Sequence of chain 48.B:
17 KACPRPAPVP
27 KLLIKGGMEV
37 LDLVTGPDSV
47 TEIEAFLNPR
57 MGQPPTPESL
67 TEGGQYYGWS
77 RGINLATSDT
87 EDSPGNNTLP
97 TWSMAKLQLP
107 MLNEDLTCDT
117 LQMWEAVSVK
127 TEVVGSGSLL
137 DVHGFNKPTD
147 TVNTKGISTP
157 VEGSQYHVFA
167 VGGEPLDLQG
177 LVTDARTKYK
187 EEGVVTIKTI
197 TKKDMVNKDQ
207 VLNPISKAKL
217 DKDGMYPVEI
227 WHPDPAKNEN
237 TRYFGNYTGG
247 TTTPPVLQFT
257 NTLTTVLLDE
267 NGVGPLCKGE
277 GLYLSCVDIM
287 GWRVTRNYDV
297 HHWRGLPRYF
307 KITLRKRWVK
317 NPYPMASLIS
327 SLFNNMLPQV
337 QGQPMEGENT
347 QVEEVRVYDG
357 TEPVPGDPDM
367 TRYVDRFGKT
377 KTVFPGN

This protein binds this small molecule.
Small molecule (SMILES): CC(=O)N[C@H]1[C@H]([C@H](O)[C@H](O)CO)O[C@@](O[C@H]2[C@@H](O)[C@@H](CO)O[C@@H](O[C@H]3[C@H](O)[C@@H](O)[C@H](O)O[C@@H]3CO)[C@@H]2O)(C(=O)O)C[C@@H]1O

Sequence of chain 48.A:
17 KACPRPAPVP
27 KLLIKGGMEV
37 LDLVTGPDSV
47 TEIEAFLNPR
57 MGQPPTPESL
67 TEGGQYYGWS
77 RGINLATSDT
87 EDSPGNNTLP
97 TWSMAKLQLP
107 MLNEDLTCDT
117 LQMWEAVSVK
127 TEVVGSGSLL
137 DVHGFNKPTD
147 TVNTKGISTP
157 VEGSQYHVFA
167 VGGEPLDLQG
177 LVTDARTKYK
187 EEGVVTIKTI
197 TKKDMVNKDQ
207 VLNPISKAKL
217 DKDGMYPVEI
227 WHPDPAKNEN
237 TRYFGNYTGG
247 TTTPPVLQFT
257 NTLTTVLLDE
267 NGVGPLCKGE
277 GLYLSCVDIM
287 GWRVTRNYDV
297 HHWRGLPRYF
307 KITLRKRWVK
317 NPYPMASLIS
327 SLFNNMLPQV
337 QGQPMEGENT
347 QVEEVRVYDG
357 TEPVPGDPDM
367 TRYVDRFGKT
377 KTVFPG

Binding-site contacts:
Ligand atom O4 contacts residue TYR72 of chain 48.A at 4.2 Å.
Ligand atom O8 contacts residue TYR72 of chain 48.A at 3.9 Å.
Ligand atom O4 contacts residue THR291 of chain 48.A at 3.5 Å.
Ligand atom O4 contacts residue ASN80 of chain 48.A at 4.1 Å.
Ligand atom O4 contacts residue GLY78 of chain 48.A at 3.3 Å.
Ligand atom C10 contacts residue TYR72 of chain 48.A at 3.8 Å (hydrophobic).
Ligand atom C6 contacts residue TYR72 of chain 48.A at 3.9 Å (hydrophobic).
Ligand atom C11 contacts residue TYR72 of chain 48.A at 3.9 Å (hydrophobic).
Ligand atom O4 contacts residue VAL296 of chain 48.A at 3.7 Å.
Ligand atom O1B contacts residue ARG77 of chain 48.A at 3.0 Å (salt-bridge).
Ligand atom C11 contacts residue ASP85 of chain 48.B at 3.5 Å.
Ligand atom C5 contacts residue TYR72 of chain 48.A at 3.7 Å (hydrophobic).
Ligand atom C3 contacts residue GLY78 of chain 48.A at 3.7 Å.
Ligand atom C6 contacts residue THR94 of chain 48.A at 3.9 Å.
Ligand atom O1A contacts residue GLY78 of chain 48.A at 3.4 Å (h-bond).
Ligand atom C1 contacts residue ARG77 of chain 48.A at 3.5 Å.
Ligand atom C5 contacts residue ASN93 of chain 48.A at 3.6 Å.
Ligand atom C6 contacts residue ASN93 of chain 48.A at 3.1 Å.
Ligand atom O3 contacts residue GLY78 of chain 48.A at 3.6 Å.
Ligand atom C2 contacts residue GLY78 of chain 48.A at 4.1 Å.
Ligand atom C3 contacts residue HIS298 of chain 48.A at 4.1 Å.
Ligand atom C3 contacts residue GLY78 of chain 48.A at 4.2 Å.
Ligand atom O6 contacts residue ASN93 of chain 48.A at 2.9 Å (h-bond).
Ligand atom C3 contacts residue VAL296 of chain 48.A at 3.4 Å (hydrophobic).
Ligand atom C1 contacts residue GLY78 of chain 48.A at 4.2 Å.
Ligand atom O4 contacts residue HIS298 of chain 48.A at 2.7 Å (h-bond).
Ligand atom O4 contacts residue ILE79 of chain 48.A at 3.7 Å.
Ligand atom C4 contacts residue GLY78 of chain 48.A at 3.6 Å.
Ligand atom O10 contacts residue ASN293 of chain 48.A at 4.3 Å.
Ligand atom C4 contacts residue TYR72 of chain 48.A at 3.7 Å (hydrophobic).
Ligand atom C1 contacts residue TYR72 of chain 48.A at 4.1 Å (hydrophobic).
Ligand atom C3 contacts residue ARG77 of chain 48.A at 3.8 Å.
Ligand atom O1A contacts residue TYR72 of chain 48.A at 3.7 Å.
Ligand atom O1B contacts residue TYR72 of chain 48.A at 4.1 Å.
Ligand atom O8 contacts residue ARG77 of chain 48.A at 3.3 Å (salt-bridge).
Ligand atom C4 contacts residue ARG77 of chain 48.A at 4.3 Å.
Ligand atom N5 contacts residue TYR72 of chain 48.A at 2.9 Å (h-bond).
Ligand atom C4 contacts residue HIS298 of chain 48.A at 3.6 Å.
Ligand atom C4 contacts residue VAL296 of chain 48.A at 4.2 Å (hydrophobic).
Ligand atom O1A contacts residue ARG77 of chain 48.A at 3.1 Å.